Sequence of chain 7.E:
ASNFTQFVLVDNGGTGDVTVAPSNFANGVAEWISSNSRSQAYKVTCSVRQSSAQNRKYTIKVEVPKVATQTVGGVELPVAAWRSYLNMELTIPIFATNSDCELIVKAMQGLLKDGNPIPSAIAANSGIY

This protein binds this small molecule.
Small molecule (SMILES): Nc1ccn([C@@H]2O[C@H](CO[P](=O)(O)O[C@H]3[C@@H](O)[C@H](n4ccc(N)nc4=O)O[C@@H]3CO[P](=O)(O)O[C@H]3[C@@H](O)[C@H](n4cnc5c(N)ncnc54)O[C@@H]3CO[P](=O)(O)O[C@H]3[C@@H](O)[C@H](n4ccc(N)nc4=O)O[C@@H]3CO[P](=O)(O)O[C@H]3[C@@H](O)[C@H](n4ccc(=O)[nH]c4=O)O[C@@H]3CO[P](=O)(O)O[C@H]3[C@@H](O)[C@H](n4cnc5c(N)ncnc54)O[C@@H]3CO[P](=O)(O)O[C@H]3[C@@H](O)[C@H](n4cnc5c(=O)nc(N)[nH]c54)O[C@@H]3CO[P](=O)(O)O[C@H]3[C@@H](O)[C@H](n4cnc5c(=O)nc(N)[nH]c54)O[C@@H]3CO)[C@@H](O)[C@H]2O)c(=O)n1

Binding-site contacts:
Ligand atom C4 contacts residue LYS61 of chain 7.E at 3.7 Å.
Ligand atom N1 contacts residue SER47 of chain 7.E at 2.9 Å (h-bond).
Ligand atom C8 contacts residue LYS61 of chain 7.E at 3.4 Å.
Ligand atom C2 contacts residue TYR85 of chain 7.E at 3.6 Å (hydrophobic).
Ligand atom C2' contacts residue TYR85 of chain 7.E at 3.4 Å (hydrophobic).
Ligand atom C4 contacts residue TYR85 of chain 7.E at 3.6 Å (hydrophobic).
Ligand atom C6 contacts residue THR45 of chain 7.E at 3.3 Å.
Ligand atom C2 contacts residue SER47 of chain 7.E at 3.2 Å.
Ligand atom C6 contacts residue TYR85 of chain 7.E at 3.6 Å (hydrophobic).
Ligand atom C3' contacts residue GLU63 of chain 7.E at 3.7 Å.
Ligand atom O4' contacts residue LYS61 of chain 7.E at 2.8 Å (salt-bridge).
Ligand atom O5' contacts residue TYR85 of chain 7.E at 3.8 Å.
Ligand atom N7 contacts residue THR45 of chain 7.E at 2.6 Å (h-bond).
Ligand atom N7 contacts residue LYS61 of chain 7.E at 3.3 Å.
Ligand atom N6 contacts residue THR45 of chain 7.E at 2.7 Å (h-bond).
Ligand atom C3' contacts residue TYR85 of chain 7.E at 3.4 Å (hydrophobic).
Ligand atom O2' contacts residue TYR85 of chain 7.E at 3.4 Å.
Ligand atom N6 contacts residue CYS46 of chain 7.E at 3.3 Å (h-bond).
Ligand atom O2 contacts residue ASN87 of chain 7.E at 3.3 Å (h-bond).
Ligand atom N1 contacts residue TYR85 of chain 7.E at 3.5 Å.
Ligand atom OP2 contacts residue TYR85 of chain 7.E at 2.6 Å (h-bond).
Ligand atom N1 contacts residue THR59 of chain 7.E at 3.6 Å.
Ligand atom N9 contacts residue LYS61 of chain 7.E at 3.3 Å (salt-bridge).
Ligand atom N6 contacts residue THR59 of chain 7.E at 2.8 Å (h-bond).
Ligand atom C2' contacts residue GLU63 of chain 7.E at 3.5 Å.
Ligand atom OP2 contacts residue LYS43 of chain 7.E at 2.7 Å (salt-bridge).
Ligand atom O3' contacts residue TYR85 of chain 7.E at 3.8 Å.
Ligand atom C6 contacts residue THR59 of chain 7.E at 3.6 Å.
Ligand atom C5 contacts residue TYR85 of chain 7.E at 3.7 Å (hydrophobic).
Ligand atom O2' contacts residue GLU63 of chain 7.E at 3.2 Å (salt-bridge).
Ligand atom N3 contacts residue TYR85 of chain 7.E at 3.5 Å.
Ligand atom C1' contacts residue LYS61 of chain 7.E at 3.7 Å.
Ligand atom C5 contacts residue LYS61 of chain 7.E at 3.8 Å.
Ligand atom C8 contacts residue THR45 of chain 7.E at 3.8 Å.
Ligand atom C5' contacts residue LYS61 of chain 7.E at 3.7 Å.
Ligand atom C5' contacts residue TYR85 of chain 7.E at 2.9 Å (hydrophobic).
Ligand atom P contacts residue TYR85 of chain 7.E at 3.6 Å.
Ligand atom N4 contacts residue TYR85 of chain 7.E at 3.8 Å.
Ligand atom C4' contacts residue TYR85 of chain 7.E at 3.2 Å (hydrophobic).
Ligand atom C5 contacts residue THR45 of chain 7.E at 3.2 Å.